Sequence of chain 4.B:
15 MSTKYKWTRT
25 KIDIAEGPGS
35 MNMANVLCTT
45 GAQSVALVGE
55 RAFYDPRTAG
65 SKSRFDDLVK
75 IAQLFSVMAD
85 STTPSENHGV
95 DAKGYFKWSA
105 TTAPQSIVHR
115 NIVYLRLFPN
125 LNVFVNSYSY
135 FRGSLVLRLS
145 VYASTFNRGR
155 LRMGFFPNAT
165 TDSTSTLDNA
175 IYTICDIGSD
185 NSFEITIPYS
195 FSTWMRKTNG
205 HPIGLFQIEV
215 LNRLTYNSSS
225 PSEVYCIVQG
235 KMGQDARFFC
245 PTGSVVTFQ

Sequence of chain 4.A:
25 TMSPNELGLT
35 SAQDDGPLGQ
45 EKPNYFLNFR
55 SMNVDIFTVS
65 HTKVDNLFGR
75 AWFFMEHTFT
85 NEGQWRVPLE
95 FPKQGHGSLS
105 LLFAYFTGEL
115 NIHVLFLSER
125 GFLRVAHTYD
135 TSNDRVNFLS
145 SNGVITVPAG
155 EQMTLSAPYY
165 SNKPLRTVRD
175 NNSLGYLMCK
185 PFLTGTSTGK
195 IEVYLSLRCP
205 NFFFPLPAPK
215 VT

Binding-site contacts:
Ligand atom C2' contacts residue CYS203 of chain 4.A at 4.2 Å (hydrophobic).
Ligand atom C5' contacts residue ARG202 of chain 4.A at 3.9 Å.
Ligand atom N1 contacts residue ARG68 of chain 4.B at 3.9 Å.
Ligand atom C2' contacts residue ARG55 of chain 4.B at 3.4 Å.
Ligand atom O3' contacts residue CYS203 of chain 4.A at 4.0 Å.
Ligand atom O4' contacts residue CYS203 of chain 4.A at 4.2 Å.
Ligand atom O2' contacts residue THR44 of chain 4.B at 3.9 Å.
Ligand atom N6 contacts residue TYR58 of chain 4.B at 3.5 Å (h-bond).
Ligand atom N1 contacts residue TYR58 of chain 4.B at 3.5 Å.
Ligand atom C4' contacts residue CYS203 of chain 4.A at 4.1 Å (hydrophobic).
Ligand atom O2' contacts residue LEU41 of chain 4.B at 3.8 Å.
Ligand atom N6 contacts residue PHE57 of chain 4.B at 4.1 Å.
Ligand atom O2 contacts residue TYR58 of chain 4.B at 3.6 Å.
Ligand atom C2 contacts residue TYR58 of chain 4.B at 3.8 Å (hydrophobic).
Ligand atom O2' contacts residue ARG55 of chain 4.B at 3.8 Å.
Ligand atom OP2 contacts residue ARG202 of chain 4.A at 3.6 Å.
Ligand atom C1' contacts residue CYS203 of chain 4.A at 4.3 Å (hydrophobic).
Ligand atom C2 contacts residue ARG68 of chain 4.B at 4.3 Å.
Ligand atom C6 contacts residue TYR58 of chain 4.B at 3.8 Å (hydrophobic).
Ligand atom C1' contacts residue ARG68 of chain 4.B at 3.8 Å.
Ligand atom N1 contacts residue ALA56 of chain 4.B at 3.2 Å (h-bond).
Ligand atom O3' contacts residue ARG55 of chain 4.B at 4.1 Å.
Ligand atom O2 contacts residue ASN205 of chain 4.A at 4.0 Å.
Ligand atom C4 contacts residue ARG55 of chain 4.B at 4.3 Å.
Ligand atom N3 contacts residue ARG55 of chain 4.B at 3.2 Å (salt-bridge).
Ligand atom C4' contacts residue ARG202 of chain 4.A at 4.1 Å.
Ligand atom O2' contacts residue ARG55 of chain 4.B at 3.1 Å (salt-bridge).
Ligand atom C3' contacts residue ARG55 of chain 4.B at 4.2 Å.
Ligand atom N1 contacts residue ARG55 of chain 4.B at 4.1 Å.
Ligand atom O4' contacts residue ARG68 of chain 4.B at 3.0 Å (salt-bridge).
Ligand atom C4' contacts residue ARG68 of chain 4.B at 4.2 Å.
Ligand atom C6 contacts residue ALA56 of chain 4.B at 4.3 Å (hydrophobic).
Ligand atom C2 contacts residue ARG55 of chain 4.B at 3.1 Å.
Ligand atom P contacts residue ARG55 of chain 4.B at 4.1 Å.
Ligand atom C2 contacts residue ALA56 of chain 4.B at 3.8 Å (hydrophobic).
Ligand atom O4' contacts residue ARG202 of chain 4.A at 3.9 Å.
Ligand atom O2 contacts residue ARG202 of chain 4.A at 4.2 Å.
Ligand atom OP2 contacts residue ARG55 of chain 4.B at 2.9 Å (salt-bridge).
Ligand atom O2' contacts residue CYS203 of chain 4.A at 3.3 Å (h-bond).
Ligand atom C6 contacts residue ARG68 of chain 4.B at 4.0 Å.

This protein binds this small molecule.
Small molecule (SMILES): Nc1ncnc2c1ncn2[C@@H]1O[C@H](CO)[C@@H](O[P](=O)(O)OC[C@H]2O[C@@H](n3ccc(=O)[nH]c3=O)[C@H](O)[C@@H]2O[P](=O)(O)OC[C@H]2O[C@@H](n3ccc(=O)[nH]c3=O)[C@H](O)[C@@H]2O[P](=O)(O)OC[C@H]2O[C@@H](n3ccc(=O)[nH]c3=O)[C@H](O)[C@@H]2O[P](=O)(O)OC[C@H]2O[C@@H](n3ccc(=O)[nH]c3=O)[C@H](O)[C@@H]2O[P](=O)(O)OC[C@H]2O[C@@H](n3ccc(=O)[nH]c3=O)[C@H](O)[C@@H]2O)[C@H]1O